A small-molecule ligand and the protein it binds are described below.
Small molecule (SMILES): O=C1CCCC1

Binding-site contacts:
Ligand atom C1 contacts residue LYS31 of chain 1.A at 3.4 Å.
Ligand atom C4 contacts residue GLN28 of chain 1.A at 4.5 Å.
Ligand atom C4 contacts residue ASN27 of chain 1.A at 3.8 Å.
Ligand atom C3 contacts residue ASN27 of chain 1.A at 4.2 Å.
Ligand atom C5 contacts residue ASN27 of chain 1.A at 4.0 Å.
Ligand atom C1 contacts residue ASN27 of chain 1.A at 3.7 Å.
Ligand atom C4 contacts residue ASN24 of chain 1.A at 3.9 Å.
Ligand atom C2 contacts residue ASN27 of chain 1.A at 4.5 Å.
Ligand atom C5 contacts residue LYS31 of chain 1.A at 4.1 Å.
Ligand atom O1 contacts residue ASN24 of chain 1.A at 3.2 Å (h-bond).
Ligand atom C5 contacts residue GLN28 of chain 1.A at 4.5 Å.

Sequence of chain 1.A:
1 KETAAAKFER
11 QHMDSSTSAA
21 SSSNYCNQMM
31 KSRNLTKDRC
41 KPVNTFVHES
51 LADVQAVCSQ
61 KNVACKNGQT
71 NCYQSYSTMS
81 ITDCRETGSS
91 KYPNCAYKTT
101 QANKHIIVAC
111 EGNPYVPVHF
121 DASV